A small-molecule ligand and the protein it binds are described below.
Small molecule (SMILES): CC(C)CCC[C@@H](C)[C@H]1CC[C@H]2[C@@H]3CC=C4C[C@@H](O)CC[C@]4(C)[C@H]3CC[C@]12C

Binding-site contacts:
Ligand atom C19 contacts residue LEU633 of chain 1.A at 4.2 Å (hydrophobic).
Ligand atom C1 contacts residue LEU633 of chain 1.A at 4.2 Å (hydrophobic).
Ligand atom O1 contacts residue LEU699 of chain 1.A at 4.1 Å.
Ligand atom C7 contacts residue LEU370 of chain 1.A at 3.9 Å (hydrophobic).
Ligand atom C24 contacts residue THR373 of chain 1.A at 3.7 Å.
Ligand atom C17 contacts residue GLU374 of chain 1.A at 4.5 Å.
Ligand atom C15 contacts residue LEU370 of chain 1.A at 3.7 Å (hydrophobic).
Ligand atom C23 contacts residue THR373 of chain 1.A at 4.0 Å.
Ligand atom C3 contacts residue LEU699 of chain 1.A at 3.8 Å (hydrophobic).
Ligand atom C16 contacts residue THR373 of chain 1.A at 4.4 Å.
Ligand atom C22 contacts residue GLU374 of chain 1.A at 4.1 Å.
Ligand atom C1 contacts residue LEU699 of chain 1.A at 4.1 Å (hydrophobic).
Ligand atom C22 contacts residue THR373 of chain 1.A at 3.4 Å.
Ligand atom C3 contacts residue MET684 of chain 1.A at 4.1 Å (hydrophobic).
Ligand atom C6 contacts residue LEU370 of chain 1.A at 3.9 Å (hydrophobic).
Ligand atom C16 contacts residue GLU374 of chain 1.A at 4.3 Å.
Ligand atom C2 contacts residue LEU699 of chain 1.A at 3.6 Å (hydrophobic).
Ligand atom O1 contacts residue PRO703 of chain 1.A at 4.0 Å.
Ligand atom C16 contacts residue LEU370 of chain 1.A at 3.5 Å (hydrophobic).
Ligand atom C2 contacts residue LEU633 of chain 1.A at 4.3 Å (hydrophobic).

Sequence of chain 1.A:
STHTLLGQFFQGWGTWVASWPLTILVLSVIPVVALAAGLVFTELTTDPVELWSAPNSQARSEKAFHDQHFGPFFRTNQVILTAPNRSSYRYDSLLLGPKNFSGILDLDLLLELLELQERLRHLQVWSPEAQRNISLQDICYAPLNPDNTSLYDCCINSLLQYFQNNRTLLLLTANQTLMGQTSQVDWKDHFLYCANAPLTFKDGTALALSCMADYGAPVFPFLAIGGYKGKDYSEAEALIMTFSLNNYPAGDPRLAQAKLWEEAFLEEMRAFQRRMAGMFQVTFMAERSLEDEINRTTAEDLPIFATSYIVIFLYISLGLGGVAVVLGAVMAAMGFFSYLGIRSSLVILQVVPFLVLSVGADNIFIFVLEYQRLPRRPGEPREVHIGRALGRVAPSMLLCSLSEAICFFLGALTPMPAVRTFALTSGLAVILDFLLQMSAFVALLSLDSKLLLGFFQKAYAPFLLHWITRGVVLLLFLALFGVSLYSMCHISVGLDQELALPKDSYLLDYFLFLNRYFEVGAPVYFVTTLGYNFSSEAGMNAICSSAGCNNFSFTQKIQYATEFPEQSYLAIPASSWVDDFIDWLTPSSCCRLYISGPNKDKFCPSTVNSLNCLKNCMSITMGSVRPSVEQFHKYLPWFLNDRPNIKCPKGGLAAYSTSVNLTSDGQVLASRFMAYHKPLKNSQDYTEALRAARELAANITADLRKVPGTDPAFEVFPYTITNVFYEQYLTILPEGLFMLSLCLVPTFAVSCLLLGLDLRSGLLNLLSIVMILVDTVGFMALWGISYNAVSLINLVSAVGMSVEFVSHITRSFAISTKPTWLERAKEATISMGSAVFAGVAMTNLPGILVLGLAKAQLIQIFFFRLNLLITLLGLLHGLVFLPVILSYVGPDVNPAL